Binding-site contacts:
Ligand atom C contacts residue MET165 of chain 2.A at 3.4 Å (hydrophobic).
Ligand atom N2 contacts residue ASN142 of chain 2.A at 3.8 Å.
Ligand atom C8 contacts residue LEU141 of chain 2.A at 3.7 Å (hydrophobic).
Ligand atom C9 contacts residue MET165 of chain 2.A at 3.6 Å (hydrophobic).
Ligand atom C7 contacts residue ASN142 of chain 2.A at 3.4 Å.
Ligand atom O1 contacts residue HIS163 of chain 2.A at 2.7 Å (h-bond).
Ligand atom C2 contacts residue GLN189 of chain 2.A at 3.9 Å.
Ligand atom O contacts residue GLU166 of chain 2.A at 2.9 Å (salt-bridge).
Ligand atom N2 contacts residue GLU166 of chain 2.A at 3.5 Å (salt-bridge).
Ligand atom N2 contacts residue PHE140 of chain 2.A at 3.5 Å (h-bond).
Ligand atom C8 contacts residue GLU166 of chain 2.A at 3.8 Å.
Ligand atom CL contacts residue MET49 of chain 2.A at 3.7 Å.
Ligand atom O1 contacts residue LEU141 of chain 2.A at 4.0 Å.
Ligand atom N3 contacts residue LEU141 of chain 2.A at 3.6 Å.
Ligand atom O1 contacts residue SER144 of chain 2.A at 3.6 Å.
Ligand atom CL contacts residue HIS41 of chain 2.A at 3.4 Å.
Ligand atom C6 contacts residue GLU166 of chain 2.A at 4.0 Å.
Ligand atom C9 contacts residue HIS41 of chain 2.A at 3.8 Å.
Ligand atom C contacts residue MET49 of chain 2.A at 3.5 Å (hydrophobic).
Ligand atom C8 contacts residue PHE140 of chain 2.A at 3.9 Å (hydrophobic).
Ligand atom C9 contacts residue HIS164 of chain 2.A at 3.3 Å.
Ligand atom N2 contacts residue LEU141 of chain 2.A at 3.8 Å.
Ligand atom C1 contacts residue MET165 of chain 2.A at 3.7 Å (hydrophobic).
Ligand atom N3 contacts residue PHE140 of chain 2.A at 2.9 Å (h-bond).
Ligand atom O1 contacts residue CYS145 of chain 2.A at 4.0 Å.
Ligand atom N1 contacts residue ASN142 of chain 2.A at 3.7 Å.
Ligand atom O1 contacts residue PHE140 of chain 2.A at 4.0 Å.
Ligand atom N contacts residue CYS145 of chain 2.A at 3.9 Å.
Ligand atom O1 contacts residue GLU166 of chain 2.A at 4.0 Å.
Ligand atom CL contacts residue MET165 of chain 2.A at 3.8 Å.
Ligand atom CL contacts residue HIS164 of chain 2.A at 3.8 Å.
Ligand atom N contacts residue ASN142 of chain 2.A at 3.5 Å (h-bond).
Ligand atom C1 contacts residue GLN189 of chain 2.A at 4.0 Å.
Ligand atom CL contacts residue ASP187 of chain 2.A at 3.3 Å.
Ligand atom C1 contacts residue MET49 of chain 2.A at 3.5 Å (hydrophobic).
Ligand atom C8 contacts residue HIS163 of chain 2.A at 3.8 Å.
Ligand atom O contacts residue MET165 of chain 2.A at 3.4 Å.
Ligand atom C contacts residue HIS164 of chain 2.A at 3.9 Å.
Ligand atom C1 contacts residue ARG188 of chain 2.A at 3.8 Å.
Ligand atom N3 contacts residue GLU166 of chain 2.A at 3.3 Å (salt-bridge).

Sequence of chain 2.A:
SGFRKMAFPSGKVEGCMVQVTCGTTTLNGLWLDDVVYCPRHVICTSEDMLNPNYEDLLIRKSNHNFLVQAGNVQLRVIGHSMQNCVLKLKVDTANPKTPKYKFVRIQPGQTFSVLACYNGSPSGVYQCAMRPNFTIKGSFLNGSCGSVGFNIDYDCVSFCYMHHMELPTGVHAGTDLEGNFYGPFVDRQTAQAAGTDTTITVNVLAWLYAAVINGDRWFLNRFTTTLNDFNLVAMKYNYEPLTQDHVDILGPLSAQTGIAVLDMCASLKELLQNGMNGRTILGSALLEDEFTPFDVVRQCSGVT

Sequence of chain 1.A:
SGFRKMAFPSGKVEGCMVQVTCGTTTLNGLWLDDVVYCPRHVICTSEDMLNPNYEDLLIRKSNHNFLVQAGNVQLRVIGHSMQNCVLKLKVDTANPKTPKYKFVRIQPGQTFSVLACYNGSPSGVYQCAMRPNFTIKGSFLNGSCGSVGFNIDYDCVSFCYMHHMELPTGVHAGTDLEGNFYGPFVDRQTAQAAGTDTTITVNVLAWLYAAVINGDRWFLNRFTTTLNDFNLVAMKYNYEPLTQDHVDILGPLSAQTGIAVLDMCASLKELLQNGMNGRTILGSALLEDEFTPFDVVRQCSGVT

The protein below binds the small molecule below.
Small molecule (SMILES): O=C(Cc1cccc(Cl)c1)Nn1cn[nH]c1=O